Sequence of chain 1.B:
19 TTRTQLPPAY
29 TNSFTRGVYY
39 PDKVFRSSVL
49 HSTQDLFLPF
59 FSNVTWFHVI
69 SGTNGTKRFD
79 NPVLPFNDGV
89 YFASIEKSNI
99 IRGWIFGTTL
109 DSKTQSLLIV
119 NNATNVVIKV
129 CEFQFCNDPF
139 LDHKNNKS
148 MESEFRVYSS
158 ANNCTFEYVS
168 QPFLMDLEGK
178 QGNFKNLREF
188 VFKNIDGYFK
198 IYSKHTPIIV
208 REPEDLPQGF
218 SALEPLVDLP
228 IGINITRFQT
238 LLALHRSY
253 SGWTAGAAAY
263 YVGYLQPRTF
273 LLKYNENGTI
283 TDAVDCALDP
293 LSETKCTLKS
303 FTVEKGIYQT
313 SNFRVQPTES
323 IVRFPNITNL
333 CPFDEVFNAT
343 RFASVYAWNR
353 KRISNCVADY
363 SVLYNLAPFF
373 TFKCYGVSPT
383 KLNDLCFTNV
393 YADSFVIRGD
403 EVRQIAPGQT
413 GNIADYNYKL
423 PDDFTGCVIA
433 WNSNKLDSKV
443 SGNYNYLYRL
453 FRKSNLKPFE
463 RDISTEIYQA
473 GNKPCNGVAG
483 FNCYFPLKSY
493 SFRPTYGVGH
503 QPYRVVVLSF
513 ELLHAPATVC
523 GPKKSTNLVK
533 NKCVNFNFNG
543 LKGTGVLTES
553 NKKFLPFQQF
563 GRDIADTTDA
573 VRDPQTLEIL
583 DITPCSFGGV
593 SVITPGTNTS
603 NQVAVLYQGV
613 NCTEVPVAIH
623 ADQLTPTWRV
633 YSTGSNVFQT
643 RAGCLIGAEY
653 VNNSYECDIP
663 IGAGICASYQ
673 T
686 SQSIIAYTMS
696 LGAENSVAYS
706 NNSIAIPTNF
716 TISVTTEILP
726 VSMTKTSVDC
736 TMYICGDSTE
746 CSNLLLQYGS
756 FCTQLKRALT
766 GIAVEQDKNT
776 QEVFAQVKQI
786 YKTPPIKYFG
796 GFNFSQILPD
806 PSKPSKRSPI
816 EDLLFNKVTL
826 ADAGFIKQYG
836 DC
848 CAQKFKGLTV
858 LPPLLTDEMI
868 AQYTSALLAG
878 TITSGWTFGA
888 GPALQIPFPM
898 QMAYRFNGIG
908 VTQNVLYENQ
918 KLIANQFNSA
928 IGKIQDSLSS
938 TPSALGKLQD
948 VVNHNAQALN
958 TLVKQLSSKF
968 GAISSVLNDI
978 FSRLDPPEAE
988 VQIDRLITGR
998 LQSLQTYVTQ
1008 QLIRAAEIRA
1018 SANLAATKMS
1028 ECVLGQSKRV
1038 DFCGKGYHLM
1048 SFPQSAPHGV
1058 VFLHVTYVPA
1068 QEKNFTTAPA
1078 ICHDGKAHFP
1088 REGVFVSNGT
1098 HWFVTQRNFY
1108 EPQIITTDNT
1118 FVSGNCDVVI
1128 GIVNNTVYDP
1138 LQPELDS

Binding-site contacts:
Ligand atom O7 contacts residue ILE1129 of chain 1.B at 2.8 Å (h-bond).
Ligand atom O7 contacts residue VAL1130 of chain 1.B at 4.1 Å.
Ligand atom C3 contacts residue ASN1131 of chain 1.B at 3.9 Å.
Ligand atom C5 contacts residue ASN1131 of chain 1.B at 3.7 Å.
Ligand atom C2 contacts residue ASN1131 of chain 1.B at 2.6 Å.
Ligand atom C7 contacts residue ILE1129 of chain 1.B at 3.7 Å (hydrophobic).
Ligand atom C7 contacts residue ASN1131 of chain 1.B at 3.6 Å.
Ligand atom C4 contacts residue ASN1131 of chain 1.B at 4.3 Å.
Ligand atom O7 contacts residue ASN1131 of chain 1.B at 4.0 Å.
Ligand atom C1 contacts residue ASN1131 of chain 1.B at 1.4 Å.
Ligand atom C8 contacts residue ILE1129 of chain 1.B at 3.9 Å (hydrophobic).
Ligand atom C8 contacts residue ASN1131 of chain 1.B at 3.2 Å.
Ligand atom C8 contacts residue VAL1130 of chain 1.B at 3.9 Å (hydrophobic).
Ligand atom N2 contacts residue ASN1131 of chain 1.B at 2.9 Å (h-bond).
Ligand atom C7 contacts residue VAL1130 of chain 1.B at 4.3 Å (hydrophobic).
Ligand atom O5 contacts residue ASN1131 of chain 1.B at 2.4 Å (h-bond).

This protein binds this small molecule.
Small molecule (SMILES): CC(=O)N[C@@H]1[C@@H](O)[C@H](O)[C@@H](CO)O[C@H]1O